Sequence of chain 1.A:
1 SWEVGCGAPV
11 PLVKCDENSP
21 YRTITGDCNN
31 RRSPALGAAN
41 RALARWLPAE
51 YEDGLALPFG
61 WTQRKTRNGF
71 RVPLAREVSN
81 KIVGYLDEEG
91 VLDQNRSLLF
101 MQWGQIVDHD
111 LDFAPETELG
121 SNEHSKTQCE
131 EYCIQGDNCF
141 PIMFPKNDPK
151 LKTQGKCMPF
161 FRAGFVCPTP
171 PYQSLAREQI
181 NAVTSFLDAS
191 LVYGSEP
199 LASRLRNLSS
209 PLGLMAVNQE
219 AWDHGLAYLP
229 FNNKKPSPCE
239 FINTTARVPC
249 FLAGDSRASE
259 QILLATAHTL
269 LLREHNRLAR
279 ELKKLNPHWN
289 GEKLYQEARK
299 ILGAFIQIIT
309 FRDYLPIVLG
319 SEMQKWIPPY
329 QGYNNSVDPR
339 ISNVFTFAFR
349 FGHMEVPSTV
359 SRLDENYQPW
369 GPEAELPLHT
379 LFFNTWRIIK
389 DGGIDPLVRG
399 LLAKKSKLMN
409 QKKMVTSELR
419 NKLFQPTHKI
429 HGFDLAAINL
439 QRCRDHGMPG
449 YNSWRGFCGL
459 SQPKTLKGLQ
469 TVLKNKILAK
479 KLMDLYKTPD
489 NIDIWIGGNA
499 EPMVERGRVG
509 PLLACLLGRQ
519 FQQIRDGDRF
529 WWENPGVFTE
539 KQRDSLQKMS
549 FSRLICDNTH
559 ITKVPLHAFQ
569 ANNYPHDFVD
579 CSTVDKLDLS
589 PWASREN

Binding-site contacts:
Ligand atom C8 contacts residue ASN205 of chain 1.A at 4.2 Å.
Ligand atom C3 contacts residue ASN205 of chain 1.A at 3.8 Å.
Ligand atom C2 contacts residue GLN217 of chain 1.A at 4.5 Å.
Ligand atom C7 contacts residue ASN205 of chain 1.A at 3.4 Å.
Ligand atom C8 contacts residue GLN217 of chain 1.A at 3.2 Å.
Ligand atom C7 contacts residue VAL215 of chain 1.A at 3.7 Å (hydrophobic).
Ligand atom C7 contacts residue ALA214 of chain 1.A at 3.9 Å (hydrophobic).
Ligand atom O3 contacts residue GLN217 of chain 1.A at 3.5 Å (h-bond).
Ligand atom O6 contacts residue LEU210 of chain 1.A at 4.0 Å.
Ligand atom N2 contacts residue ASN205 of chain 1.A at 3.0 Å (h-bond).
Ligand atom O6 contacts residue SER208 of chain 1.A at 3.9 Å.
Ligand atom N2 contacts residue GLN217 of chain 1.A at 3.7 Å.
Ligand atom O7 contacts residue ALA214 of chain 1.A at 3.4 Å.
Ligand atom C7 contacts residue GLN217 of chain 1.A at 3.2 Å.
Ligand atom C8 contacts residue VAL215 of chain 1.A at 3.9 Å (hydrophobic).
Ligand atom O5 contacts residue LEU212 of chain 1.A at 4.2 Å.
Ligand atom O7 contacts residue ASN205 of chain 1.A at 3.5 Å (h-bond).
Ligand atom C5 contacts residue SER208 of chain 1.A at 4.0 Å.
Ligand atom O5 contacts residue ASN205 of chain 1.A at 2.3 Å (h-bond).
Ligand atom C5 contacts residue ASN205 of chain 1.A at 3.6 Å.
Ligand atom O7 contacts residue GLN217 of chain 1.A at 3.5 Å (h-bond).
Ligand atom O5 contacts residue SER208 of chain 1.A at 3.3 Å (h-bond).
Ligand atom C1 contacts residue SER208 of chain 1.A at 3.3 Å.
Ligand atom C1 contacts residue ASN205 of chain 1.A at 1.4 Å.
Ligand atom O7 contacts residue MET213 of chain 1.A at 4.1 Å.
Ligand atom C8 contacts residue ALA214 of chain 1.A at 3.7 Å (hydrophobic).
Ligand atom C2 contacts residue ASN205 of chain 1.A at 2.5 Å.
Ligand atom O7 contacts residue VAL215 of chain 1.A at 2.8 Å (h-bond).
Ligand atom O6 contacts residue GLN217 of chain 1.A at 4.0 Å.
Ligand atom C4 contacts residue ASN205 of chain 1.A at 4.3 Å.

The protein below binds the small molecule below.
Small molecule (SMILES): CC(=O)N[C@H]1[C@H](O[C@H]2[C@H](O)[C@@H](NC(C)=O)CO[C@@H]2CO)O[C@H](CO)[C@@H](O)[C@@H]1O